Binding-site contacts:
Ligand atom C26 contacts residue HIS114 of chain 1.V at 3.4 Å.
Ligand atom C51 contacts residue THR1 of chain 1.BA at 1.5 Å.
Ligand atom C39 contacts residue GLY47 of chain 1.BA at 3.5 Å.
Ligand atom C45 contacts residue ARG45 of chain 1.BA at 3.5 Å.
Ligand atom C43 contacts residue THR1 of chain 1.BA at 2.8 Å.
Ligand atom C42 contacts residue GLY47 of chain 1.BA at 3.6 Å.
Ligand atom C42 contacts residue THR1 of chain 1.BA at 2.3 Å.
Ligand atom N41 contacts residue THR1 of chain 1.BA at 3.7 Å.
Ligand atom C43 contacts residue GLY47 of chain 1.BA at 3.2 Å.
Ligand atom C58 contacts residue SER168 of chain 1.BA at 3.5 Å.
Ligand atom O60 contacts residue THR1 of chain 1.BA at 3.0 Å (h-bond).
Ligand atom C59 contacts residue THR1 of chain 1.BA at 2.5 Å.
Ligand atom C23 contacts residue THR21 of chain 1.BA at 3.6 Å.
Ligand atom O48 contacts residue THR1 of chain 1.BA at 2.3 Å (h-bond).
Ligand atom O21 contacts residue THR21 of chain 1.BA at 3.9 Å.
Ligand atom C28 contacts residue THR21 of chain 1.BA at 3.9 Å.
Ligand atom C26 contacts residue SER118 of chain 1.V at 3.6 Å.
Ligand atom O29 contacts residue SER48 of chain 1.BA at 3.9 Å.
Ligand atom C13 contacts residue HIS116 of chain 1.V at 3.7 Å.
Ligand atom O40 contacts residue THR21 of chain 1.BA at 3.3 Å (h-bond).
Ligand atom C38 contacts residue SER48 of chain 1.BA at 3.9 Å.
Ligand atom C18 contacts residue SER48 of chain 1.BA at 3.6 Å.
Ligand atom O29 contacts residue ALA49 of chain 1.BA at 3.1 Å (h-bond).
Ligand atom C31 contacts residue GLY47 of chain 1.BA at 3.4 Å.
Ligand atom N30 contacts residue THR21 of chain 1.BA at 3.1 Å (h-bond).
Ligand atom C38 contacts residue GLY47 of chain 1.BA at 3.5 Å.
Ligand atom O48 contacts residue GLY47 of chain 1.BA at 2.8 Å (h-bond).
Ligand atom O40 contacts residue THR20 of chain 1.BA at 3.5 Å.
Ligand atom C58 contacts residue THR1 of chain 1.BA at 2.5 Å.
Ligand atom O9 contacts residue THR22 of chain 1.BA at 3.9 Å.
Ligand atom O60 contacts residue SER129 of chain 1.BA at 3.6 Å.
Ligand atom C44 contacts residue THR1 of chain 1.BA at 3.6 Å.
Ligand atom C46 contacts residue THR20 of chain 1.BA at 3.5 Å.
Ligand atom C59 contacts residue SER129 of chain 1.BA at 3.6 Å.
Ligand atom C27 contacts residue THR22 of chain 1.BA at 3.1 Å.
Ligand atom C19 contacts residue SER48 of chain 1.BA at 3.7 Å.
Ligand atom N41 contacts residue GLY47 of chain 1.BA at 2.8 Å (h-bond).
Ligand atom C47 contacts residue THR1 of chain 1.BA at 1.4 Å.
Ligand atom O21 contacts residue THR22 of chain 1.BA at 3.4 Å.
Ligand atom O48 contacts residue SER46 of chain 1.BA at 3.6 Å.

This protein binds this small molecule.
Small molecule (SMILES): CC(C)C[C@H](NC(=O)[C@H](CCc1ccccc1)NC(=O)CN1CCOCC1)C(=O)N[C@@H](Cc1ccccc1)C(=O)N[C@@H](CC(C)C)[C@@H](O)[C@H](C)CO

Sequence of chain 1.V:
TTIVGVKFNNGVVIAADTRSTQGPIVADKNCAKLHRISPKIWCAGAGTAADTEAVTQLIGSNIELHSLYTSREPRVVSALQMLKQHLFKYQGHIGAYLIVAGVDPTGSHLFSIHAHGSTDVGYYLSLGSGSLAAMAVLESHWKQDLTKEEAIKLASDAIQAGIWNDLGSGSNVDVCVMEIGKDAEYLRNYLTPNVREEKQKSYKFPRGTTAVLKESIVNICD

Sequence of chain 1.BA:
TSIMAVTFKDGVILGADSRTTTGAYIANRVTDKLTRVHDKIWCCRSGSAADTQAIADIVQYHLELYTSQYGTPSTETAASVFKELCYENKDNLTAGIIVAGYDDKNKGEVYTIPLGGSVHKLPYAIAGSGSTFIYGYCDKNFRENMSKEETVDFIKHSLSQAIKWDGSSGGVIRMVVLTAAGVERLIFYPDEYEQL